Sequence of chain 37.D:
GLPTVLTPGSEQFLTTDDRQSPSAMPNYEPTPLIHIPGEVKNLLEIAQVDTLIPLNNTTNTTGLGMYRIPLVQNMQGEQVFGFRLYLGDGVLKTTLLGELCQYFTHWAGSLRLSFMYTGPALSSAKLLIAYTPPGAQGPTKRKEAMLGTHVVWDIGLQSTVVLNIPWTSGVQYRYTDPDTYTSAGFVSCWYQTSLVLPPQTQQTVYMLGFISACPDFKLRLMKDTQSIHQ

Sequence of chain 20.C:
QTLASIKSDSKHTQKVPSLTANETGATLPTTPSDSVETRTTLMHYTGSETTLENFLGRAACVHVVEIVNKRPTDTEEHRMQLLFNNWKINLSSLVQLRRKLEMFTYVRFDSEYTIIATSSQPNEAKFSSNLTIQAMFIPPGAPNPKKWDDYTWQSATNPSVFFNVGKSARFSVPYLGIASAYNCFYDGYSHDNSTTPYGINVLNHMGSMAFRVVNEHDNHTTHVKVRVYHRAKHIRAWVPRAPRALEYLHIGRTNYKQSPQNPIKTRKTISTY

Sequence of chain 20.B:
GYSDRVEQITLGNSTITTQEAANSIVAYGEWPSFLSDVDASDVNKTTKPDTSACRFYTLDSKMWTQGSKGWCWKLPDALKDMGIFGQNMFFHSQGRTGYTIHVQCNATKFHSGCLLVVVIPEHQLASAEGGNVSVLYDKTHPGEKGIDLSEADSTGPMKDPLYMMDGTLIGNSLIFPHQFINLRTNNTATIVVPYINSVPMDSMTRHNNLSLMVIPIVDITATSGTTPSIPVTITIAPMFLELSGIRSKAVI

Binding-site contacts:
Ligand atom N6 contacts residue LEU218 of chain 20.C at 3.4 Å (h-bond).
Ligand atom C17 contacts residue ALA194 of chain 20.C at 3.6 Å (hydrophobic).
Ligand atom C13 contacts residue LEU218 of chain 20.C at 3.6 Å (hydrophobic).
Ligand atom C12 contacts residue LEU218 of chain 20.C at 3.6 Å (hydrophobic).
Ligand atom C15 contacts residue ALA194 of chain 20.C at 3.5 Å (hydrophobic).
Ligand atom F3 contacts residue LEU106 of chain 20.C at 3.5 Å.
Ligand atom C14 contacts residue LEU218 of chain 20.C at 3.5 Å (hydrophobic).
Ligand atom C6 contacts residue ILE104 of chain 20.C at 3.3 Å (hydrophobic).
Ligand atom N5 contacts residue TYR197 of chain 20.C at 3.8 Å.
Ligand atom N3 contacts residue ASN198 of chain 20.C at 2.3 Å (h-bond).
Ligand atom C4 contacts residue ASN105 of chain 20.C at 3.4 Å.
Ligand atom F2 contacts residue TYR128 of chain 20.C at 3.4 Å.
Ligand atom C18 contacts residue ILE104 of chain 20.C at 3.9 Å (hydrophobic).
Ligand atom C2 contacts residue MET221 of chain 20.C at 3.8 Å (hydrophobic).
Ligand atom C15 contacts residue SER198 of chain 20.B at 3.6 Å.
Ligand atom C4 contacts residue MET221 of chain 20.C at 3.7 Å (hydrophobic).
Ligand atom C6 contacts residue MET221 of chain 20.C at 3.8 Å (hydrophobic).
Ligand atom F2 contacts residue MET221 of chain 20.C at 2.9 Å.
Ligand atom C15 contacts residue LEU218 of chain 20.C at 3.8 Å (hydrophobic).
Ligand atom C3 contacts residue TYR197 of chain 20.C at 3.8 Å (hydrophobic).
Ligand atom C13 contacts residue ASN198 of chain 20.C at 2.6 Å.
Ligand atom C15 contacts residue ASN198 of chain 20.C at 2.5 Å.
Ligand atom N4 contacts residue LEU218 of chain 20.C at 3.0 Å (h-bond).
Ligand atom N6 contacts residue MET221 of chain 20.C at 3.2 Å.
Ligand atom C9 contacts residue ASN198 of chain 20.C at 3.1 Å.
Ligand atom C6 contacts residue ASN105 of chain 20.C at 3.6 Å.
Ligand atom C11 contacts residue LEU218 of chain 20.C at 3.6 Å (hydrophobic).
Ligand atom C1 contacts residue TYR197 of chain 20.C at 3.8 Å (hydrophobic).
Ligand atom C17 contacts residue ASN198 of chain 20.C at 3.7 Å.
Ligand atom F3 contacts residue ILE104 of chain 20.C at 3.7 Å.
Ligand atom N6 contacts residue ASN219 of chain 20.C at 3.5 Å.
Ligand atom N3 contacts residue TYR197 of chain 20.C at 3.9 Å.
Ligand atom F3 contacts residue TYR128 of chain 20.C at 3.4 Å.
Ligand atom F1 contacts residue SER126 of chain 20.C at 3.6 Å.
Ligand atom N5 contacts residue ASN198 of chain 20.C at 3.0 Å (h-bond).
Ligand atom N2 contacts residue ASN198 of chain 20.C at 3.3 Å (h-bond).
Ligand atom N1 contacts residue ASN219 of chain 20.C at 3.9 Å.
Ligand atom F2 contacts residue ILE104 of chain 20.C at 3.4 Å.
Ligand atom C10 contacts residue LEU218 of chain 20.C at 3.4 Å (hydrophobic).
Ligand atom C13 contacts residue ALA196 of chain 20.C at 3.8 Å (hydrophobic).

A protein and the small-molecule ligand that binds it are described below.
Small molecule (SMILES): Nc1nc(-c2ccccc2)nc2[nH]nc(Nc3ccc(C(F)(F)F)cc3)c12